This small molecule binds to this protein.
Small molecule (SMILES): CC(=O)N[C@H]1[C@H](O[C@H]2[C@H](O)[C@@H](NC(C)=O)CO[C@@H]2CO)O[C@H](CO)[C@@H](O)[C@@H]1O

Binding-site contacts:
Ligand atom C1 contacts residue ASN1072 of chain 1.C at 1.5 Å.
Ligand atom C5 contacts residue PHE1077 of chain 1.C at 4.1 Å (hydrophobic).
Ligand atom C8 contacts residue ASN1072 of chain 1.C at 3.1 Å.
Ligand atom O4 contacts residue HIS1075 of chain 1.C at 4.1 Å.
Ligand atom C5 contacts residue HIS1075 of chain 1.C at 3.8 Å.
Ligand atom C5 contacts residue ASN1072 of chain 1.C at 3.8 Å.
Ligand atom C7 contacts residue THR1074 of chain 1.C at 4.0 Å.
Ligand atom O5 contacts residue HIS1075 of chain 1.C at 4.4 Å.
Ligand atom C3 contacts residue HIS1075 of chain 1.C at 4.0 Å.
Ligand atom C1 contacts residue HIS1075 of chain 1.C at 4.0 Å.
Ligand atom C8 contacts residue THR1074 of chain 1.C at 3.9 Å.
Ligand atom O7 contacts residue ASN1072 of chain 1.C at 3.6 Å.
Ligand atom C2 contacts residue THR1074 of chain 1.C at 3.6 Å.
Ligand atom C1 contacts residue PHE1077 of chain 1.C at 4.2 Å (hydrophobic).
Ligand atom C2 contacts residue ASN1072 of chain 1.C at 2.5 Å.
Ligand atom C7 contacts residue ASN1072 of chain 1.C at 3.4 Å.
Ligand atom C8 contacts residue HIS1075 of chain 1.C at 3.8 Å.
Ligand atom O7 contacts residue HIS1075 of chain 1.C at 3.6 Å.
Ligand atom C4 contacts residue ASN1072 of chain 1.C at 4.3 Å.
Ligand atom C3 contacts residue ASN1072 of chain 1.C at 3.9 Å.
Ligand atom C6 contacts residue PHE1077 of chain 1.C at 4.0 Å (hydrophobic).
Ligand atom O5 contacts residue ASN1072 of chain 1.C at 2.5 Å (h-bond).
Ligand atom C7 contacts residue HIS1075 of chain 1.C at 4.0 Å.
Ligand atom O5 contacts residue PHE1077 of chain 1.C at 3.6 Å.
Ligand atom C3 contacts residue THR1074 of chain 1.C at 3.6 Å.
Ligand atom C4 contacts residue HIS1075 of chain 1.C at 4.4 Å.
Ligand atom O3 contacts residue THR1074 of chain 1.C at 4.2 Å.
Ligand atom N2 contacts residue ASN1072 of chain 1.C at 2.9 Å (h-bond).
Ligand atom N2 contacts residue THR1074 of chain 1.C at 3.0 Å (h-bond).
Ligand atom C1 contacts residue THR1074 of chain 1.C at 3.7 Å.

Sequence of chain 1.C:
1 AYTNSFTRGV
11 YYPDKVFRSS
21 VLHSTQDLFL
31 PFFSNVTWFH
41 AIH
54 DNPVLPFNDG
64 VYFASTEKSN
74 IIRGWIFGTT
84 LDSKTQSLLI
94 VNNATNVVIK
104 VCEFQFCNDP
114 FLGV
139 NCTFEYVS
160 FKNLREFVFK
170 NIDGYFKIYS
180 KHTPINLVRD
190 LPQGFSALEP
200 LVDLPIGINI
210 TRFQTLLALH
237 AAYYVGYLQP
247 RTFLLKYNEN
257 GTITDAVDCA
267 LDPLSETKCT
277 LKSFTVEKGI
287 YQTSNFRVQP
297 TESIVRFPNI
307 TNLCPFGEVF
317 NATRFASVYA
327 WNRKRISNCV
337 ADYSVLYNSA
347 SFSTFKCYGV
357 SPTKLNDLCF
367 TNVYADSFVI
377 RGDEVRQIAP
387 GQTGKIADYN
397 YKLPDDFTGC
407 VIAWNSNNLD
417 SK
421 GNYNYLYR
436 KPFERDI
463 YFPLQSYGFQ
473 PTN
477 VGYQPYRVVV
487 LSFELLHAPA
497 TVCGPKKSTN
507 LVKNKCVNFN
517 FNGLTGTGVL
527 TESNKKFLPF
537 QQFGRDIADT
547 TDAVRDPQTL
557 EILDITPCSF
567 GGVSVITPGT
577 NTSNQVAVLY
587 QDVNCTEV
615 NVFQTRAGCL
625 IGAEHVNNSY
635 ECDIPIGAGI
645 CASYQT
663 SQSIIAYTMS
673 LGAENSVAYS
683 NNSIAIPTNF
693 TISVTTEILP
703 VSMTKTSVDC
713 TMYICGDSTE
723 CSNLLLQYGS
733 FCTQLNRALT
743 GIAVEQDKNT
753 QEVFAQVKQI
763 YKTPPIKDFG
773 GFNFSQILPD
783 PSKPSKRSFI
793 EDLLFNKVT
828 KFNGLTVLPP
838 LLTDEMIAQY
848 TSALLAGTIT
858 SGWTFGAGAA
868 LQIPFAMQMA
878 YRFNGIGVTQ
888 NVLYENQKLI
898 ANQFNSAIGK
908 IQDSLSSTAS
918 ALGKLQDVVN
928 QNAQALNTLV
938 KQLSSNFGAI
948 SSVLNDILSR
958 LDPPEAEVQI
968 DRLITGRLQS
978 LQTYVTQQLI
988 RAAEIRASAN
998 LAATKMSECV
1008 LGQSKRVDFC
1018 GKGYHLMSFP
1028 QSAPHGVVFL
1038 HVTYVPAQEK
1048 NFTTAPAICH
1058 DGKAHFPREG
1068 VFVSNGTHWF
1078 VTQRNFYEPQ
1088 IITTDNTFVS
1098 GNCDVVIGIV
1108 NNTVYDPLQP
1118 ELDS